Sequence of chain 1.I:
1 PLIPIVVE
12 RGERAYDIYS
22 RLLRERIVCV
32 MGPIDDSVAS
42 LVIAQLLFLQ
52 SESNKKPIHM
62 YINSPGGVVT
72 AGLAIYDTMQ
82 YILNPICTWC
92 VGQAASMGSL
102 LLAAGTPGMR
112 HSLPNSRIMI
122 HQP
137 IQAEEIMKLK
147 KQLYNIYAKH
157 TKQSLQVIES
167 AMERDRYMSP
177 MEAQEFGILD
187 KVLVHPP

This small molecule binds to this protein.
Small molecule (SMILES): CC[C@H](C)[C@H]1C(=O)N(Cc2cccc3ccccc23)C[C@@H]2N(C(=O)NCc3ccc(Br)cc3)CCC(=O)N12

Sequence of chain 1.H:
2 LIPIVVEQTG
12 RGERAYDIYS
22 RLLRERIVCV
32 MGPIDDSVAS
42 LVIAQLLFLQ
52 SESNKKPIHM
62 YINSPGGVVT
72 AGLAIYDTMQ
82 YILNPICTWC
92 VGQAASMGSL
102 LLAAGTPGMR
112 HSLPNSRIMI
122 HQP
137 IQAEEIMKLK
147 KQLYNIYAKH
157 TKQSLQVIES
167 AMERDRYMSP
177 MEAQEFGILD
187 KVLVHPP

Binding-site contacts:
Ligand atom C42 contacts residue LEU48 of chain 1.H at 3.9 Å (hydrophobic).
Ligand atom BR1 contacts residue ARG22 of chain 1.I at 3.6 Å.
Ligand atom C10 contacts residue LEU48 of chain 1.H at 3.9 Å (hydrophobic).
Ligand atom C41 contacts residue LEU23 of chain 1.I at 3.3 Å (hydrophobic).
Ligand atom C39 contacts residue PHE49 of chain 1.H at 3.8 Å (hydrophobic).
Ligand atom C41 contacts residue LEU48 of chain 1.H at 3.9 Å (hydrophobic).
Ligand atom C10 contacts residue GLN51 of chain 1.H at 4.0 Å.
Ligand atom C27 contacts residue LEU48 of chain 1.H at 3.8 Å (hydrophobic).
Ligand atom C11 contacts residue GLN51 of chain 1.H at 3.2 Å.
Ligand atom C10 contacts residue TYR82 of chain 1.H at 3.6 Å (hydrophobic).
Ligand atom C29 contacts residue ILE28 of chain 1.I at 3.9 Å (hydrophobic).
Ligand atom C37 contacts residue GLU26 of chain 1.I at 3.4 Å.
Ligand atom C37 contacts residue SER52 of chain 1.H at 3.7 Å.
Ligand atom C39 contacts residue LEU23 of chain 1.I at 3.9 Å (hydrophobic).
Ligand atom C24 contacts residue TYR82 of chain 1.H at 3.7 Å (hydrophobic).
Ligand atom C46 contacts residue GLN51 of chain 1.H at 3.9 Å.
Ligand atom N34 contacts residue GLU26 of chain 1.I at 3.2 Å (salt-bridge).
Ligand atom C21 contacts residue TRP90 of chain 1.I at 3.8 Å (hydrophobic).
Ligand atom C35 contacts residue GLU26 of chain 1.I at 3.5 Å.
Ligand atom C30 contacts residue TRP90 of chain 1.I at 3.9 Å (hydrophobic).
Ligand atom C29 contacts residue TYR62 of chain 1.I at 3.9 Å (hydrophobic).
Ligand atom O32 contacts residue TRP90 of chain 1.I at 3.4 Å.
Ligand atom O32 contacts residue TYR82 of chain 1.H at 3.4 Å (h-bond).
Ligand atom C38 contacts residue ARG22 of chain 1.I at 3.8 Å.
Ligand atom C38 contacts residue PHE49 of chain 1.H at 3.8 Å (hydrophobic).
Ligand atom C41 contacts residue PHE49 of chain 1.H at 3.8 Å (hydrophobic).
Ligand atom C36 contacts residue GLU26 of chain 1.I at 3.5 Å.
Ligand atom C35 contacts residue SER52 of chain 1.H at 3.5 Å.
Ligand atom BR1 contacts residue PHE49 of chain 1.H at 3.7 Å.
Ligand atom C23 contacts residue TRP90 of chain 1.I at 3.9 Å (hydrophobic).
Ligand atom C20 contacts residue TRP90 of chain 1.I at 3.3 Å (hydrophobic).
Ligand atom C36 contacts residue SER52 of chain 1.H at 4.0 Å.
Ligand atom BR1 contacts residue ILE19 of chain 1.I at 3.6 Å.
Ligand atom C11 contacts residue TYR82 of chain 1.H at 3.4 Å (hydrophobic).
Ligand atom C26 contacts residue LEU48 of chain 1.H at 3.9 Å (hydrophobic).
Ligand atom C11 contacts residue LEU48 of chain 1.H at 3.9 Å (hydrophobic).
Ligand atom C38 contacts residue GLU26 of chain 1.I at 3.8 Å.
Ligand atom BR1 contacts residue LEU23 of chain 1.I at 3.9 Å.
Ligand atom C28 contacts residue TYR62 of chain 1.I at 4.0 Å (hydrophobic).
Ligand atom C28 contacts residue LEU48 of chain 1.H at 3.9 Å (hydrophobic).